Sequence of chain 1.A:
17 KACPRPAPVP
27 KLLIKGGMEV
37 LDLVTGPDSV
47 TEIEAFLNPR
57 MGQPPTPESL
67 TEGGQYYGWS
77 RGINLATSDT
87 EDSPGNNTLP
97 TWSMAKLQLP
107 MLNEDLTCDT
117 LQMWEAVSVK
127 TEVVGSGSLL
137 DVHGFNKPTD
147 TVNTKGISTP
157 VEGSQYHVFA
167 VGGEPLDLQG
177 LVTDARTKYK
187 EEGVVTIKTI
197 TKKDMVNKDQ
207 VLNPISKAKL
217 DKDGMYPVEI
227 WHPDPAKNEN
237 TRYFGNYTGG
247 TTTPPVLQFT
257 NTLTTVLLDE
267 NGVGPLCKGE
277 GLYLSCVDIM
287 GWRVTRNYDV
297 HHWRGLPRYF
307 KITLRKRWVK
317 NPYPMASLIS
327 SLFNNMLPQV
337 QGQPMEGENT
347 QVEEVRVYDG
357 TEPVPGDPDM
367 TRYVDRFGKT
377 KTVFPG

The small molecule below binds the protein below.
Small molecule (SMILES): CC(=O)N[C@H]1[C@H]([C@H](O)[C@H](O)CO)O[C@@](O[C@H]2[C@@H](O)[C@@H](CO)O[C@@H](O[C@H]3[C@H](O)[C@@H](O)[C@H](O)O[C@@H]3CO)[C@@H]2O)(C(=O)O)C[C@@H]1O

Binding-site contacts:
Ligand atom O4 contacts residue GLY78 of chain 1.E at 3.1 Å.
Ligand atom O3 contacts residue VAL296 of chain 1.E at 4.2 Å.
Ligand atom O4 contacts residue THR291 of chain 1.E at 3.4 Å.
Ligand atom C3 contacts residue HIS298 of chain 1.E at 3.6 Å.
Ligand atom O8 contacts residue TYR72 of chain 1.E at 3.2 Å (h-bond).
Ligand atom O1B contacts residue TYR72 of chain 1.E at 3.7 Å.
Ligand atom C2 contacts residue GLY78 of chain 1.E at 4.2 Å.
Ligand atom O6 contacts residue ARG77 of chain 1.E at 4.0 Å.
Ligand atom O6 contacts residue GLY78 of chain 1.E at 3.8 Å.
Ligand atom O1A contacts residue TYR72 of chain 1.E at 3.4 Å.
Ligand atom C1 contacts residue TYR72 of chain 1.E at 3.7 Å (hydrophobic).
Ligand atom O10 contacts residue THR291 of chain 1.E at 4.0 Å.
Ligand atom O4 contacts residue ILE79 of chain 1.E at 3.4 Å (h-bond).
Ligand atom C3 contacts residue VAL296 of chain 1.E at 3.5 Å (hydrophobic).
Ligand atom C6 contacts residue ASN93 of chain 1.E at 3.5 Å.
Ligand atom O3 contacts residue GLY78 of chain 1.E at 3.6 Å.
Ligand atom C10 contacts residue TYR72 of chain 1.E at 4.2 Å (hydrophobic).
Ligand atom C1 contacts residue ARG77 of chain 1.E at 3.4 Å.
Ligand atom O4 contacts residue VAL296 of chain 1.E at 4.2 Å.
Ligand atom O6 contacts residue THR94 of chain 1.E at 3.7 Å.
Ligand atom C3 contacts residue GLY78 of chain 1.E at 4.2 Å.
Ligand atom O1B contacts residue ARG77 of chain 1.E at 2.8 Å (salt-bridge).
Ligand atom O1A contacts residue ARG77 of chain 1.E at 3.1 Å (salt-bridge).
Ligand atom O4 contacts residue HIS298 of chain 1.E at 3.1 Å (h-bond).
Ligand atom C4 contacts residue ARG77 of chain 1.E at 4.2 Å.
Ligand atom O1A contacts residue GLY78 of chain 1.E at 3.6 Å (h-bond).
Ligand atom C4 contacts residue GLY78 of chain 1.E at 3.4 Å.
Ligand atom C3 contacts residue GLY78 of chain 1.E at 4.1 Å.
Ligand atom O4 contacts residue TYR72 of chain 1.E at 3.9 Å.
Ligand atom C4 contacts residue TYR72 of chain 1.E at 3.2 Å (hydrophobic).
Ligand atom O6 contacts residue ASN93 of chain 1.E at 2.8 Å (h-bond).
Ligand atom C4 contacts residue HIS298 of chain 1.E at 3.7 Å.
Ligand atom C6 contacts residue TYR72 of chain 1.E at 3.5 Å (hydrophobic).
Ligand atom C7 contacts residue TYR72 of chain 1.E at 4.2 Å (hydrophobic).
Ligand atom C5 contacts residue ASN93 of chain 1.E at 4.3 Å.
Ligand atom C8 contacts residue TYR72 of chain 1.E at 4.2 Å (hydrophobic).
Ligand atom O10 contacts residue ASN293 of chain 1.E at 3.8 Å.
Ligand atom N5 contacts residue TYR72 of chain 1.E at 3.2 Å (h-bond).
Ligand atom C11 contacts residue ASP85 of chain 1.A at 3.8 Å.
Ligand atom C5 contacts residue TYR72 of chain 1.E at 3.5 Å (hydrophobic).

Sequence of chain 1.E:
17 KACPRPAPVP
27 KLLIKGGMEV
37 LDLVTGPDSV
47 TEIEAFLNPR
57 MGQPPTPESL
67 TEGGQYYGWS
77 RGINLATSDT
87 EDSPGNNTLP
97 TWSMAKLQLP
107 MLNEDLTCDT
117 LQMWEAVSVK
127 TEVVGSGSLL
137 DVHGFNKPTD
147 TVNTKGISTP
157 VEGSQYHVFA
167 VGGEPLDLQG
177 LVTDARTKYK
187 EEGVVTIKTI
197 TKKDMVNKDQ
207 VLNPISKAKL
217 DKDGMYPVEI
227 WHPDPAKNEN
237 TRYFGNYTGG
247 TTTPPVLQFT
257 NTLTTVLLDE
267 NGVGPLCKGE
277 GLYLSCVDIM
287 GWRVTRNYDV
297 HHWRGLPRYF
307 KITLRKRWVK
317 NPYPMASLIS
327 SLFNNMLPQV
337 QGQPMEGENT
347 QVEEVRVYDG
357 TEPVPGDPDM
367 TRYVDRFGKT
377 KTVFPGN